Sequence of chain 1.A:
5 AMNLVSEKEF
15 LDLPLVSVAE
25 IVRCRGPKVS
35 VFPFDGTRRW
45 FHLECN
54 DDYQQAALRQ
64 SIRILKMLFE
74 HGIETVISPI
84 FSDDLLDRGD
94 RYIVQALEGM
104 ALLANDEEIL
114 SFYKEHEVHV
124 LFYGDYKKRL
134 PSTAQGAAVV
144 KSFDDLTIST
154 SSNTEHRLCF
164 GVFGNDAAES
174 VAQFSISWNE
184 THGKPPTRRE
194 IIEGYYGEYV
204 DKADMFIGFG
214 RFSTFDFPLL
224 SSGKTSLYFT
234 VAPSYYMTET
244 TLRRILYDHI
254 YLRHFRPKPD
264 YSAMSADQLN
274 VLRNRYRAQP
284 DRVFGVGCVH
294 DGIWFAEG

Binding-site contacts:
Ligand atom OAB contacts residue GLY40 of chain 1.A at 3.0 Å.
Ligand atom OAB contacts residue MG1 of chain 1.D at 2.1 Å.
Ligand atom CAZ contacts residue HIS46 of chain 1.A at 3.5 Å.
Ligand atom OAB contacts residue ASP39 of chain 1.A at 3.2 Å (salt-bridge).
Ligand atom OAC contacts residue MG1 of chain 1.D at 3.7 Å.
Ligand atom CAM contacts residue TYR264 of chain 2.A at 3.7 Å (hydrophobic).
Ligand atom CAQ contacts residue HIS46 of chain 1.A at 3.3 Å.
Ligand atom CBA contacts residue TYR264 of chain 2.A at 3.3 Å (hydrophobic).
Ligand atom CAM contacts residue ARG43 of chain 1.A at 3.5 Å.
Ligand atom CAH contacts residue SER265 of chain 2.A at 3.5 Å.
Ligand atom CAV contacts residue TYR264 of chain 2.A at 3.7 Å (hydrophobic).
Ligand atom CAJ contacts residue TYR264 of chain 2.A at 3.6 Å (hydrophobic).
Ligand atom CAZ contacts residue TYR264 of chain 2.A at 3.7 Å (hydrophobic).
Ligand atom CAX contacts residue HIS46 of chain 1.A at 3.6 Å.
Ligand atom CAI contacts residue HIS46 of chain 1.A at 3.6 Å.
Ligand atom OAE contacts residue MG1 of chain 1.D at 2.1 Å.
Ligand atom CAY contacts residue HIS46 of chain 1.A at 3.4 Å.
Ligand atom CAP contacts residue HIS46 of chain 1.A at 3.5 Å.
Ligand atom OAF contacts residue ARG42 of chain 1.A at 2.9 Å (salt-bridge).
Ligand atom OAC contacts residue ARG43 of chain 1.A at 3.1 Å (salt-bridge).
Ligand atom CBB contacts residue MG1 of chain 1.D at 3.6 Å.
Ligand atom PBD contacts residue ARG43 of chain 1.A at 3.4 Å.
Ligand atom OAG contacts residue ARG42 of chain 1.A at 3.6 Å.
Ligand atom CAW contacts residue TYR264 of chain 2.A at 3.6 Å (hydrophobic).
Ligand atom CAL contacts residue ARG43 of chain 1.A at 3.5 Å.
Ligand atom PBD contacts residue MG1 of chain 1.D at 3.0 Å.
Ligand atom OAB contacts residue B291 of chain 1.C at 3.5 Å (h-bond).
Ligand atom PBC contacts residue MG1 of chain 1.D at 3.3 Å.
Ligand atom OAF contacts residue MG1 of chain 1.D at 3.4 Å.
Ligand atom OAE contacts residue B291 of chain 1.C at 2.8 Å (h-bond).
Ligand atom CAV contacts residue ARG43 of chain 1.A at 3.6 Å.
Ligand atom CAI contacts residue SER265 of chain 2.A at 3.5 Å.
Ligand atom CAJ contacts residue ARG43 of chain 1.A at 3.7 Å.
Ligand atom OAF contacts residue B291 of chain 1.C at 3.0 Å (h-bond).
Ligand atom OAF contacts residue THR41 of chain 1.A at 3.6 Å (h-bond).
Ligand atom OAG contacts residue GLY40 of chain 1.A at 3.6 Å.
Ligand atom OAT contacts residue TYR264 of chain 2.A at 3.6 Å.
Ligand atom OAG contacts residue ARG43 of chain 1.A at 2.8 Å (salt-bridge).
Ligand atom OAB contacts residue ARG43 of chain 1.A at 2.9 Å (salt-bridge).
Ligand atom OAD contacts residue ARG42 of chain 1.A at 2.8 Å.

The small molecule below binds the protein below.
Small molecule (SMILES): O=P(O)(O)C(O)(Cc1cccc(-c2cccc3c2oc2ccccc23)c1)P(=O)(O)O

Sequence of chain 2.A:
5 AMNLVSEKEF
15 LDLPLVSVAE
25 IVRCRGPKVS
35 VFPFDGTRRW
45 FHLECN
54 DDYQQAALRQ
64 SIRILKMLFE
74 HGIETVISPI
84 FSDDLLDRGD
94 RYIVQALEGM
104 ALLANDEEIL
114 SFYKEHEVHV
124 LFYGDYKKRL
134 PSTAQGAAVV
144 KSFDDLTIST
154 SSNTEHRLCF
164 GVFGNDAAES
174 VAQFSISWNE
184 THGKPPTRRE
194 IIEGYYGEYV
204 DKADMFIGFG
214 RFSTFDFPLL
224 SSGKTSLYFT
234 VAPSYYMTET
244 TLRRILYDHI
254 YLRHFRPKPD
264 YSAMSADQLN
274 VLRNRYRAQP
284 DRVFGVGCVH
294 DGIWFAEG